Sequence of chain 1.A:
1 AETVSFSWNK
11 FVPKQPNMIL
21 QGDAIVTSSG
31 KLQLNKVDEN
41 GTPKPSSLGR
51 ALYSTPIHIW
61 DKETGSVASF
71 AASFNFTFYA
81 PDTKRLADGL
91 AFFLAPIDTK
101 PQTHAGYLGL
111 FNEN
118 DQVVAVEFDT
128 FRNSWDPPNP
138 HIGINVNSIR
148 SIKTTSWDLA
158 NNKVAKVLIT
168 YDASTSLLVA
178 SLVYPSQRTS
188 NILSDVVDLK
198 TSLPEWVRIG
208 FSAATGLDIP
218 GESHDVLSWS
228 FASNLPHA

The small molecule below binds the protein below.
Small molecule (SMILES): CC(=O)N[C@H]1CO[C@H](CO)[C@@H](O[C@@H]2O[C@H](CO)[C@H](O)[C@H](O)[C@H]2O)[C@@H]1O

Binding-site contacts:
Ligand atom C6 contacts residue ILE216 of chain 1.A at 3.4 Å (hydrophobic).
Ligand atom C3 contacts residue ASN130 of chain 1.A at 3.8 Å.
Ligand atom C6 contacts residue ASP215 of chain 1.A at 2.8 Å.
Ligand atom O3 contacts residue ASN130 of chain 1.A at 3.3 Å (h-bond).
Ligand atom C4 contacts residue ALA87 of chain 1.A at 4.4 Å (hydrophobic).
Ligand atom O4 contacts residue LEU214 of chain 1.A at 3.7 Å.
Ligand atom C1 contacts residue LEU214 of chain 1.A at 4.2 Å (hydrophobic).
Ligand atom C2 contacts residue ALA105 of chain 1.A at 4.3 Å (hydrophobic).
Ligand atom C2 contacts residue ASN130 of chain 1.A at 4.4 Å.
Ligand atom O4 contacts residue LEU214 of chain 1.A at 2.9 Å (h-bond).
Ligand atom C3 contacts residue ASP88 of chain 1.A at 3.6 Å.
Ligand atom C3 contacts residue GLY106 of chain 1.A at 4.3 Å.
Ligand atom O3 contacts residue GLY106 of chain 1.A at 3.1 Å (h-bond).
Ligand atom O3 contacts residue PHE128 of chain 1.A at 3.9 Å.
Ligand atom C4 contacts residue ASP88 of chain 1.A at 3.4 Å.
Ligand atom O4 contacts residue ALA87 of chain 1.A at 4.4 Å.
Ligand atom C2 contacts residue LEU214 of chain 1.A at 4.1 Å (hydrophobic).
Ligand atom C4 contacts residue PHE128 of chain 1.A at 3.9 Å (hydrophobic).
Ligand atom C5 contacts residue LEU214 of chain 1.A at 4.4 Å (hydrophobic).
Ligand atom O2 contacts residue ASN130 of chain 1.A at 3.7 Å.
Ligand atom O3 contacts residue ASP215 of chain 1.A at 2.6 Å (salt-bridge).
Ligand atom C6 contacts residue LEU214 of chain 1.A at 4.3 Å (hydrophobic).
Ligand atom O4 contacts residue ALA105 of chain 1.A at 4.0 Å.
Ligand atom O4 contacts residue ASP88 of chain 1.A at 2.9 Å (salt-bridge).
Ligand atom C3 contacts residue ASP215 of chain 1.A at 3.5 Å.
Ligand atom O4 contacts residue GLY213 of chain 1.A at 3.9 Å.
Ligand atom O4 contacts residue ASP215 of chain 1.A at 4.3 Å.
Ligand atom O6 contacts residue ASP215 of chain 1.A at 2.6 Å (salt-bridge).
Ligand atom O3 contacts residue ALA105 of chain 1.A at 3.9 Å.
Ligand atom O4 contacts residue ASP215 of chain 1.A at 4.2 Å.
Ligand atom O2 contacts residue GLY106 of chain 1.A at 4.4 Å.
Ligand atom O6 contacts residue ILE216 of chain 1.A at 3.4 Å.
Ligand atom C6 contacts residue PHE128 of chain 1.A at 4.4 Å (hydrophobic).
Ligand atom O5 contacts residue ASP215 of chain 1.A at 3.2 Å (salt-bridge).
Ligand atom O5 contacts residue LEU214 of chain 1.A at 3.8 Å.
Ligand atom C5 contacts residue ASP215 of chain 1.A at 3.6 Å.
Ligand atom C5 contacts residue PHE128 of chain 1.A at 3.8 Å (hydrophobic).
Ligand atom C4 contacts residue LEU214 of chain 1.A at 4.3 Å (hydrophobic).
Ligand atom O3 contacts residue ASP88 of chain 1.A at 2.5 Å (salt-bridge).
Ligand atom C3 contacts residue PHE128 of chain 1.A at 3.6 Å (hydrophobic).